Sequence of chain 2.D:
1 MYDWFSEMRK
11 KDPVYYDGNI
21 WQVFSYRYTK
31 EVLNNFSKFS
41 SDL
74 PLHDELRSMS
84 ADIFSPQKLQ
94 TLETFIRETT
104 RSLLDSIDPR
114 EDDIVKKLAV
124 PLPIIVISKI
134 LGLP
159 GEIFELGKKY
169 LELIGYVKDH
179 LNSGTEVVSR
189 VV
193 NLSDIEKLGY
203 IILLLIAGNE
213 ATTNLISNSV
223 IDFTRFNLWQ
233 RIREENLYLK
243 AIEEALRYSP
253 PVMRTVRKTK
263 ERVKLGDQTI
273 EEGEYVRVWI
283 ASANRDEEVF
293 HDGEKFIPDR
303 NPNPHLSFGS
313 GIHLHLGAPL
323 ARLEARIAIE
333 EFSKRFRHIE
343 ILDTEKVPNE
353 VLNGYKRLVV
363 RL

This protein binds this small molecule.
Small molecule (SMILES): c1ccc(-c2cnc[nH]2)cc1

Binding-site contacts:
Ligand atom C9 contacts residue LEU354 of chain 2.D at 4.0 Å (hydrophobic).
Ligand atom C10 contacts residue LEU354 of chain 2.D at 3.7 Å (hydrophobic).
Ligand atom N1 contacts residue GLY210 of chain 2.D at 4.2 Å.
Ligand atom C5 contacts residue VAL254 of chain 2.D at 4.0 Å (hydrophobic).
Ligand atom C8 contacts residue VAL254 of chain 2.D at 4.4 Å (hydrophobic).
Ligand atom C4 contacts residue HEM1 of chain 2.L at 2.9 Å.
Ligand atom N3 contacts residue HEM1 of chain 2.L at 1.9 Å.
Ligand atom N1 contacts residue VAL254 of chain 2.D at 4.1 Å.
Ligand atom C6 contacts residue VAL254 of chain 2.D at 4.2 Å (hydrophobic).
Ligand atom C2 contacts residue HEM1 of chain 2.L at 2.8 Å.
Ligand atom N1 contacts residue HEM1 of chain 2.L at 4.0 Å.
Ligand atom C4 contacts residue VAL254 of chain 2.D at 4.4 Å (hydrophobic).
Ligand atom C5 contacts residue HEM1 of chain 2.L at 4.0 Å.
Ligand atom C2 contacts residue GLY210 of chain 2.D at 3.6 Å.
Ligand atom N3 contacts residue HIS317 of chain 2.D at 3.7 Å.
Ligand atom C7 contacts residue VAL254 of chain 2.D at 4.0 Å (hydrophobic).
Ligand atom C9 contacts residue VAL353 of chain 2.D at 4.5 Å (hydrophobic).
Ligand atom N1 contacts residue ALA213 of chain 2.D at 3.7 Å.
Ligand atom C11 contacts residue LEU354 of chain 2.D at 4.1 Å (hydrophobic).
Ligand atom C2 contacts residue ALA213 of chain 2.D at 3.5 Å (hydrophobic).
Ligand atom C8 contacts residue VAL353 of chain 2.D at 4.3 Å (hydrophobic).